Binding-site contacts:
Ligand atom O1A contacts residue ILE222 of chain 1.B at 3.6 Å.
Ligand atom O1D contacts residue ARG252 of chain 1.B at 2.8 Å (salt-bridge).
Ligand atom CBA contacts residue TYR214 of chain 1.B at 3.4 Å (hydrophobic).
Ligand atom CGA contacts residue TYR214 of chain 1.B at 3.3 Å (hydrophobic).
Ligand atom C4C contacts residue ASP205 of chain 1.B at 3.4 Å.
Ligand atom CBC contacts residue CYS19 of chain 1.B at 1.8 Å (hydrophobic).
Ligand atom OB contacts residue HIS288 of chain 1.B at 3.0 Å.
Ligand atom O1A contacts residue TYR214 of chain 1.B at 3.5 Å (h-bond).
Ligand atom CAC contacts residue CYS19 of chain 1.B at 3.0 Å (hydrophobic).
Ligand atom OC contacts residue ASP205 of chain 1.B at 3.5 Å (salt-bridge).
Ligand atom CAC contacts residue SER204 of chain 1.B at 3.2 Å.
Ligand atom C2A contacts residue TYR214 of chain 1.B at 3.3 Å (hydrophobic).
Ligand atom CHA contacts residue TYR214 of chain 1.B at 3.0 Å (hydrophobic).
Ligand atom CBB contacts residue TYR201 of chain 1.B at 3.4 Å (hydrophobic).
Ligand atom C1A contacts residue HIS258 of chain 1.B at 3.6 Å.
Ligand atom C3C contacts residue SER204 of chain 1.B at 3.4 Å.
Ligand atom C1A contacts residue TYR214 of chain 1.B at 3.6 Å (hydrophobic).
Ligand atom O2D contacts residue ARG252 of chain 1.B at 2.8 Å (salt-bridge).
Ligand atom O1D contacts residue TYR214 of chain 1.B at 3.2 Å (h-bond).
Ligand atom OC contacts residue TYR261 of chain 1.B at 3.4 Å.
Ligand atom CBA contacts residue HIS258 of chain 1.B at 3.3 Å.
Ligand atom C1A contacts residue ILE206 of chain 1.B at 3.6 Å (hydrophobic).
Ligand atom NA contacts residue ILE206 of chain 1.B at 3.6 Å.
Ligand atom CBD contacts residue SER255 of chain 1.B at 3.6 Å.
Ligand atom CMD contacts residue SER255 of chain 1.B at 3.5 Å.
Ligand atom CAB contacts residue TYR201 of chain 1.B at 3.2 Å (hydrophobic).
Ligand atom CGD contacts residue ARG252 of chain 1.B at 3.2 Å.
Ligand atom CMB contacts residue TYR201 of chain 1.B at 3.3 Å (hydrophobic).
Ligand atom OB contacts residue SER286 of chain 1.B at 3.5 Å (h-bond).
Ligand atom NA contacts residue ASP205 of chain 1.B at 3.4 Å (salt-bridge).
Ligand atom CAA contacts residue TYR214 of chain 1.B at 2.5 Å (hydrophobic).
Ligand atom NC contacts residue ASP205 of chain 1.B at 3.2 Å (salt-bridge).
Ligand atom CMB contacts residue TYR174 of chain 1.B at 3.4 Å (hydrophobic).
Ligand atom ND contacts residue ASP205 of chain 1.B at 3.0 Å (salt-bridge).
Ligand atom CBC contacts residue VAL257 of chain 1.B at 3.5 Å (hydrophobic).
Ligand atom O2A contacts residue VAL272 of chain 1.B at 3.3 Å.
Ligand atom CMB contacts residue TYR261 of chain 1.B at 3.5 Å (hydrophobic).
Ligand atom O1D contacts residue VAL254 of chain 1.B at 3.4 Å.
Ligand atom C2B contacts residue TYR261 of chain 1.B at 3.5 Å (hydrophobic).
Ligand atom O2D contacts residue SER255 of chain 1.B at 3.5 Å (h-bond).

This protein binds this small molecule.
Small molecule (SMILES): C=CC1=C(C)/C(=C/c2[nH]c(/C=C3\N=C(/C=C4\NC(=O)C(C)=C4C=C)C(C)=C3CCC(=O)O)c(CCC(=O)O)c2C)NC1=O

Sequence of chain 1.B:
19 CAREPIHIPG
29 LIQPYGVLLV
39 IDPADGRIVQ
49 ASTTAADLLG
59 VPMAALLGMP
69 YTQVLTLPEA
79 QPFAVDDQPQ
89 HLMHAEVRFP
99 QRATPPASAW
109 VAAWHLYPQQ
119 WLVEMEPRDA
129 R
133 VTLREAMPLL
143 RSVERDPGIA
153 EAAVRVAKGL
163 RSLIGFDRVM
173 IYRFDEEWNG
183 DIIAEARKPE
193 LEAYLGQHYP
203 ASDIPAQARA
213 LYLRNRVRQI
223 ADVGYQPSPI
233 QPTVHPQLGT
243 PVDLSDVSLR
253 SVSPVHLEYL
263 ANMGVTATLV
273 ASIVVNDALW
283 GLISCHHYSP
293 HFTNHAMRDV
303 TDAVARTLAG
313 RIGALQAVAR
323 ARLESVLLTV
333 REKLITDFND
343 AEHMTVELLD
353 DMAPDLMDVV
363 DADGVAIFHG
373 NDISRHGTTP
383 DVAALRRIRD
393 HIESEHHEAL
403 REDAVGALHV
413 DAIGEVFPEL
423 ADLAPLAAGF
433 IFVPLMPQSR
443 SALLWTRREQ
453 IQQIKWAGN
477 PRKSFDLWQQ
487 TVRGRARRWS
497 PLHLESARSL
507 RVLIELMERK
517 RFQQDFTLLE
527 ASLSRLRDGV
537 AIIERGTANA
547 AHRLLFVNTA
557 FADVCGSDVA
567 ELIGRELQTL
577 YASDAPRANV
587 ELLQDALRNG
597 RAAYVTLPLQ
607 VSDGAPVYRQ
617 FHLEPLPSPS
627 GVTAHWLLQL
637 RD